Binding-site contacts:
Ligand atom CAE contacts residue ARG43 of chain 1.J at 3.8 Å.
Ligand atom C4 contacts residue ILE216 of chain 1.J at 4.0 Å (hydrophobic).
Ligand atom C2 contacts residue PHE54 of chain 1.J at 3.5 Å (hydrophobic).
Ligand atom NAD contacts residue ILE206 of chain 1.J at 3.8 Å.
Ligand atom CAG contacts residue GLY104 of chain 1.J at 3.1 Å.
Ligand atom CAK contacts residue ASP32 of chain 1.J at 3.3 Å.
Ligand atom CAM contacts residue ILE216 of chain 1.J at 3.7 Å (hydrophobic).
Ligand atom CAB contacts residue ILE41 of chain 1.J at 3.6 Å (hydrophobic).
Ligand atom N3 contacts residue ILE216 of chain 1.J at 4.0 Å.
Ligand atom C2 contacts residue ALA101 of chain 1.J at 3.7 Å (hydrophobic).
Ligand atom C2 contacts residue ILE102 of chain 1.J at 3.4 Å (hydrophobic).
Ligand atom C4 contacts residue PHE54 of chain 1.J at 3.6 Å (hydrophobic).
Ligand atom C6 contacts residue ILE102 of chain 1.J at 3.9 Å (hydrophobic).
Ligand atom CAG contacts residue THR106 of chain 1.J at 4.0 Å.
Ligand atom CAG contacts residue GLN109 of chain 1.J at 4.0 Å.
Ligand atom N1 contacts residue PHE54 of chain 1.J at 3.7 Å.
Ligand atom CAF contacts residue ASP32 of chain 1.J at 3.0 Å.
Ligand atom CAH contacts residue THR106 of chain 1.J at 3.7 Å.
Ligand atom N1 contacts residue ILE102 of chain 1.J at 2.8 Å (h-bond).
Ligand atom CAC contacts residue ILE216 of chain 1.J at 4.0 Å (hydrophobic).
Ligand atom C6 contacts residue PHE54 of chain 1.J at 3.6 Å (hydrophobic).
Ligand atom C5 contacts residue ILE216 of chain 1.J at 3.8 Å (hydrophobic).
Ligand atom CAE contacts residue ASP32 of chain 1.J at 3.8 Å.
Ligand atom NAD contacts residue ILE102 of chain 1.J at 3.1 Å (h-bond).
Ligand atom NAP contacts residue ILE216 of chain 1.J at 3.3 Å.
Ligand atom NAX contacts residue ILE216 of chain 1.J at 3.7 Å.
Ligand atom CAF contacts residue PHE54 of chain 1.J at 3.3 Å (hydrophobic).
Ligand atom CAK contacts residue PHE54 of chain 1.J at 3.4 Å (hydrophobic).
Ligand atom N3 contacts residue PHE54 of chain 1.J at 3.4 Å.
Ligand atom CAA contacts residue PHE54 of chain 1.J at 3.5 Å (hydrophobic).
Ligand atom C2 contacts residue PRO83 of chain 1.J at 3.9 Å (hydrophobic).
Ligand atom C2 contacts residue THR100 of chain 1.J at 3.9 Å.
Ligand atom CAJ contacts residue GLY104 of chain 1.J at 3.3 Å.
Ligand atom CAE contacts residue PHE54 of chain 1.J at 4.1 Å (hydrophobic).
Ligand atom CAC contacts residue LYS56 of chain 1.J at 3.7 Å.
Ligand atom N1 contacts residue ALA101 of chain 1.J at 3.7 Å.
Ligand atom CAG contacts residue LYS105 of chain 1.J at 3.8 Å.
Ligand atom C5 contacts residue PHE54 of chain 1.J at 3.6 Å (hydrophobic).
Ligand atom CAH contacts residue ILE206 of chain 1.J at 3.6 Å (hydrophobic).
Ligand atom CAS contacts residue ILE216 of chain 1.J at 3.4 Å (hydrophobic).

A protein and the small-molecule ligand that binds it are described below.
Small molecule (SMILES): CC(C)(C)n1nc(Cc2cccc3ccccc23)c2c(N)ncnc21

Sequence of chain 1.J:
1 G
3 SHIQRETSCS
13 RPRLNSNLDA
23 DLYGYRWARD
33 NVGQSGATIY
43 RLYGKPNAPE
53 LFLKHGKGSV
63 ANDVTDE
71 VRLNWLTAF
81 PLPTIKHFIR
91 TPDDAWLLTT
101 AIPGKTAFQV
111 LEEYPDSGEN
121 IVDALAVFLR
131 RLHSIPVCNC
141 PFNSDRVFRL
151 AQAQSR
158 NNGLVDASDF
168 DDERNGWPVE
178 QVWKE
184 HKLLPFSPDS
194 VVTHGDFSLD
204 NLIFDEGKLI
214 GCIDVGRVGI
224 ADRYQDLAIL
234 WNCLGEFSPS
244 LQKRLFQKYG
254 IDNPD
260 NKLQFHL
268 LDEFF